Sequence of chain 2.G:
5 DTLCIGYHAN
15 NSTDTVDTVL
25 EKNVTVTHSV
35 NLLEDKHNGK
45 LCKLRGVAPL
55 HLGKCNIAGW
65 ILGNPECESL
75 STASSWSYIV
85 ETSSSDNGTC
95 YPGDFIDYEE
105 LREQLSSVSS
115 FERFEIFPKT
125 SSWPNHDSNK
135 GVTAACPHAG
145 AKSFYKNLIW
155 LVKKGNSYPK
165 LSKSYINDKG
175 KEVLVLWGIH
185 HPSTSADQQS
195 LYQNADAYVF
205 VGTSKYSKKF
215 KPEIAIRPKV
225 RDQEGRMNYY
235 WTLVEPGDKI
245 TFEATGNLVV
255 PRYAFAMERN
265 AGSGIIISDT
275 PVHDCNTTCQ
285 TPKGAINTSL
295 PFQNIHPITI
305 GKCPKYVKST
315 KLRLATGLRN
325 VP

Binding-site contacts:
Ligand atom N2 contacts residue GLU70 of chain 2.G at 4.1 Å.
Ligand atom C8 contacts residue PRO141 of chain 2.G at 3.8 Å (hydrophobic).
Ligand atom C2 contacts residue ASN91 of chain 2.G at 2.4 Å.
Ligand atom C3 contacts residue ASN91 of chain 2.G at 3.7 Å.
Ligand atom C1 contacts residue GLU70 of chain 2.G at 4.1 Å.
Ligand atom C8 contacts residue ARG225 of chain 2.G at 3.9 Å.
Ligand atom C6 contacts residue ASP90 of chain 2.G at 4.5 Å.
Ligand atom O7 contacts residue ASN68 of chain 2.G at 2.9 Å (h-bond).
Ligand atom C8 contacts residue CYS140 of chain 2.G at 4.0 Å (hydrophobic).
Ligand atom C1 contacts residue ASN91 of chain 2.G at 1.4 Å.
Ligand atom O5 contacts residue ARG225 of chain 2.G at 3.5 Å (salt-bridge).
Ligand atom C6 contacts residue ASN91 of chain 2.G at 4.4 Å.
Ligand atom C4 contacts residue ASN91 of chain 2.G at 4.1 Å.
Ligand atom C7 contacts residue ARG225 of chain 2.G at 3.4 Å.
Ligand atom C8 contacts residue ALA139 of chain 2.G at 4.4 Å (hydrophobic).
Ligand atom N2 contacts residue ARG225 of chain 2.G at 3.3 Å (salt-bridge).
Ligand atom N2 contacts residue ASN91 of chain 2.G at 2.9 Å (h-bond).
Ligand atom C7 contacts residue GLU70 of chain 2.G at 4.2 Å.
Ligand atom C8 contacts residue PRO69 of chain 2.G at 4.3 Å (hydrophobic).
Ligand atom O6 contacts residue ASP90 of chain 2.G at 3.2 Å (salt-bridge).
Ligand atom C8 contacts residue ASN91 of chain 2.G at 4.3 Å.
Ligand atom C3 contacts residue ARG225 of chain 2.G at 3.6 Å.
Ligand atom C5 contacts residue ASN91 of chain 2.G at 3.5 Å.
Ligand atom O5 contacts residue ASN91 of chain 2.G at 2.2 Å (h-bond).
Ligand atom C4 contacts residue ARG225 of chain 2.G at 4.0 Å.
Ligand atom O7 contacts residue ARG225 of chain 2.G at 3.8 Å.
Ligand atom C6 contacts residue ARG225 of chain 2.G at 3.9 Å.
Ligand atom O3 contacts residue ARG225 of chain 2.G at 2.8 Å (salt-bridge).
Ligand atom C5 contacts residue ARG225 of chain 2.G at 4.1 Å.
Ligand atom C8 contacts residue GLU70 of chain 2.G at 4.2 Å.
Ligand atom O6 contacts residue ARG225 of chain 2.G at 3.8 Å.
Ligand atom C7 contacts residue CYS94 of chain 2.G at 3.9 Å (hydrophobic).
Ligand atom C7 contacts residue ASN91 of chain 2.G at 3.0 Å.
Ligand atom C8 contacts residue ASN68 of chain 2.G at 3.6 Å.
Ligand atom O7 contacts residue CYS94 of chain 2.G at 3.5 Å.
Ligand atom C2 contacts residue ARG225 of chain 2.G at 3.8 Å.
Ligand atom O7 contacts residue ASN91 of chain 2.G at 2.7 Å (h-bond).
Ligand atom C7 contacts residue ASN68 of chain 2.G at 3.6 Å.
Ligand atom C1 contacts residue ARG225 of chain 2.G at 4.5 Å.
Ligand atom C8 contacts residue CYS94 of chain 2.G at 3.8 Å (hydrophobic).

The protein below binds the small molecule below.
Small molecule (SMILES): CC(=O)N[C@H]1[C@H](O[C@H]2[C@H](O)[C@@H](NC(C)=O)CO[C@@H]2CO)O[C@H](CO)[C@@H](O[C@@H]2O[C@H](CO)[C@@H](O)[C@H](O)[C@@H]2O)[C@@H]1O